The protein below binds the small molecule below.
Small molecule (SMILES): O=S(=O)(O)CCNc1ccccc1

Binding-site contacts:
Ligand atom C4' contacts residue ALA87 of chain 1.A at 3.6 Å (hydrophobic).
Ligand atom C1 contacts residue ILE104 of chain 1.A at 3.7 Å (hydrophobic).
Ligand atom C4' contacts residue LEU90 of chain 1.A at 4.0 Å (hydrophobic).
Ligand atom S contacts residue GLU109 of chain 1.A at 4.5 Å.
Ligand atom C3' contacts residue ILE104 of chain 1.A at 4.5 Å (hydrophobic).
Ligand atom C6' contacts residue GLU109 of chain 1.A at 4.2 Å.
Ligand atom C5' contacts residue ALA87 of chain 1.A at 3.6 Å (hydrophobic).
Ligand atom C2 contacts residue GLU109 of chain 1.A at 3.6 Å.
Ligand atom O1 contacts residue GLU109 of chain 1.A at 4.3 Å.
Ligand atom C1' contacts residue GLU109 of chain 1.A at 3.8 Å.
Ligand atom O1 contacts residue NA1 of chain 1.H at 2.9 Å (h-bond).
Ligand atom O2 contacts residue NA1 of chain 1.H at 2.3 Å (h-bond).
Ligand atom S contacts residue NA1 of chain 1.H at 3.2 Å (h-bond).
Ligand atom C6' contacts residue TYR108 of chain 1.A at 4.1 Å (hydrophobic).
Ligand atom C5' contacts residue ILE104 of chain 1.A at 4.3 Å (hydrophobic).
Ligand atom C1 contacts residue NA1 of chain 1.H at 4.0 Å.
Ligand atom C4' contacts residue GLY91 of chain 1.A at 4.5 Å.
Ligand atom C2' contacts residue ARG94 of chain 1.A at 4.3 Å.
Ligand atom C4' contacts residue ILE104 of chain 1.A at 4.3 Å (hydrophobic).
Ligand atom C1 contacts residue GLU109 of chain 1.A at 3.0 Å.
Ligand atom C6' contacts residue ALA106 of chain 1.A at 4.1 Å (hydrophobic).
Ligand atom C5' contacts residue LEU90 of chain 1.A at 3.9 Å (hydrophobic).
Ligand atom C1' contacts residue ILE104 of chain 1.A at 4.3 Å (hydrophobic).
Ligand atom O3 contacts residue NA1 of chain 1.H at 4.3 Å.
Ligand atom C6' contacts residue ALA87 of chain 1.A at 4.3 Å (hydrophobic).
Ligand atom C6' contacts residue ILE104 of chain 1.A at 4.5 Å (hydrophobic).
Ligand atom N contacts residue GLU109 of chain 1.A at 2.9 Å (salt-bridge).
Ligand atom C2 contacts residue NA1 of chain 1.H at 4.2 Å.
Ligand atom C3' contacts residue ARG94 of chain 1.A at 3.7 Å.
Ligand atom C2' contacts residue NA1 of chain 1.H at 4.3 Å.
Ligand atom N contacts residue ILE104 of chain 1.A at 4.1 Å.

Sequence of chain 1.A:
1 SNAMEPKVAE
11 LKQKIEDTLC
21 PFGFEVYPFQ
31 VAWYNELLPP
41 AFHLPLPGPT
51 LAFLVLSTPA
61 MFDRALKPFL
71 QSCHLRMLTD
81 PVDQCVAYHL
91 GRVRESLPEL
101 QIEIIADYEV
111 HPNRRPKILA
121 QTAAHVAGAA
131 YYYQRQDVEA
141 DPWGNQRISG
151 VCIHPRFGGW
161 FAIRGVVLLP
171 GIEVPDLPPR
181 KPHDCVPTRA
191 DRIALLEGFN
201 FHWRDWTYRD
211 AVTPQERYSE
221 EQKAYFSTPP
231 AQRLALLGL